The protein below binds the small molecule below.
Small molecule (SMILES): CC(=O)N[C@@H]1[C@@H](O)[C@H](O)[C@@H](CO)O[C@H]1O

Binding-site contacts:
Ligand atom C3 contacts residue ASN616 of chain 1.B at 3.8 Å.
Ligand atom O5 contacts residue THR618 of chain 1.B at 3.7 Å.
Ligand atom C6 contacts residue THR618 of chain 1.B at 4.5 Å.
Ligand atom C7 contacts residue ASN616 of chain 1.B at 3.7 Å.
Ligand atom C5 contacts residue ASN616 of chain 1.B at 3.7 Å.
Ligand atom C4 contacts residue ASN616 of chain 1.B at 4.2 Å.
Ligand atom C8 contacts residue ASN616 of chain 1.B at 4.1 Å.
Ligand atom O5 contacts residue ASN616 of chain 1.B at 2.4 Å (h-bond).
Ligand atom C2 contacts residue ASN616 of chain 1.B at 2.5 Å.
Ligand atom C1 contacts residue THR618 of chain 1.B at 4.0 Å.
Ligand atom C1 contacts residue ASN616 of chain 1.B at 1.4 Å.
Ligand atom N2 contacts residue ASN616 of chain 1.B at 2.9 Å (h-bond).
Ligand atom C5 contacts residue THR618 of chain 1.B at 4.1 Å.

Sequence of chain 1.B:
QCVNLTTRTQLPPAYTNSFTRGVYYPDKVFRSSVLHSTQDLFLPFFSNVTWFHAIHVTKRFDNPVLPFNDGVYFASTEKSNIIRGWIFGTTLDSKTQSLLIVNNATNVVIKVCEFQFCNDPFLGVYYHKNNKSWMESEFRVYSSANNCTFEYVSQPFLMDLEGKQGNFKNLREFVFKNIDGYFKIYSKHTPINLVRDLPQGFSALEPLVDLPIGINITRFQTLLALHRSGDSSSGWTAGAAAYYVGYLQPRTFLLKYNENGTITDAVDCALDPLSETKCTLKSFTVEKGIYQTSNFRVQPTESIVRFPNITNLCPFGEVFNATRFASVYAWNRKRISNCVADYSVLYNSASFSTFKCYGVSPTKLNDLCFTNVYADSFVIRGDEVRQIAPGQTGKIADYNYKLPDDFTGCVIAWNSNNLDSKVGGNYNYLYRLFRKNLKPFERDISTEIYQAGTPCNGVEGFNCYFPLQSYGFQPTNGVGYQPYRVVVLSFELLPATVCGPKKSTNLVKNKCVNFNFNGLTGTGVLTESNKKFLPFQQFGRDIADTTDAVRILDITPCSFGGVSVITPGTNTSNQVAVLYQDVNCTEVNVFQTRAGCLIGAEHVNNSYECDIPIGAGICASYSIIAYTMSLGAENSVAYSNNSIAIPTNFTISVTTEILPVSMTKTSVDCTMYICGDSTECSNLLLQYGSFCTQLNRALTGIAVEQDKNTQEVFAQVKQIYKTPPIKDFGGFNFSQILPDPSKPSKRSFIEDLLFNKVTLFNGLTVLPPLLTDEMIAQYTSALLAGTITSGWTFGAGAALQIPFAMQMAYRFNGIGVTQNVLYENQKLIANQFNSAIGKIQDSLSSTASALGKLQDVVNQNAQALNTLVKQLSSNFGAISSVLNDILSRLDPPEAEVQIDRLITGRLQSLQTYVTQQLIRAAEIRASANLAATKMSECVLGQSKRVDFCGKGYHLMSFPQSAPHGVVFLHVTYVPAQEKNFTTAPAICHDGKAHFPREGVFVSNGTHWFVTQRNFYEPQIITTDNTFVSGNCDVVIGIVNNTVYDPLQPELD